Sequence of chain 1.A:
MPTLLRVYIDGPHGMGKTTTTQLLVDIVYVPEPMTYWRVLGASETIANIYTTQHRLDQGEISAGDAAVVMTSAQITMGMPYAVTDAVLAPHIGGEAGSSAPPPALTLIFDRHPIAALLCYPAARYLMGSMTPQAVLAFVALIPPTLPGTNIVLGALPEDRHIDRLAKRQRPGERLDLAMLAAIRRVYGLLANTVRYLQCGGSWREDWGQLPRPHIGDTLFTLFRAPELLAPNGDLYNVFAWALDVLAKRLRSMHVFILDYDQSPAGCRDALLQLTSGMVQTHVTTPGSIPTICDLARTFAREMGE

A protein and the small-molecule ligand that binds it are described below.
Small molecule (SMILES): O=c1[nH]c(=O)n([C@H]2C[C@H](O)[C@@H](CO)O2)cc1I

Binding-site contacts:
Ligand atom O3' contacts residue ARG177 of chain 1.A at 3.9 Å.
Ligand atom O4' contacts residue ILE52 of chain 1.A at 3.8 Å.
Ligand atom C3' contacts residue HIS13 of chain 1.A at 3.7 Å.
Ligand atom N3 contacts residue GLN80 of chain 1.A at 3.2 Å (h-bond).
Ligand atom O2 contacts residue ILE55 of chain 1.A at 3.5 Å.
Ligand atom N3 contacts residue TYR127 of chain 1.A at 3.5 Å.
Ligand atom O4 contacts residue TYR127 of chain 1.A at 3.7 Å.
Ligand atom O5' contacts residue GLU38 of chain 1.A at 3.5 Å (salt-bridge).
Ligand atom C6 contacts residue TYR127 of chain 1.A at 3.9 Å (hydrophobic).
Ligand atom C5 contacts residue MET83 of chain 1.A at 3.7 Å (hydrophobic).
Ligand atom C6 contacts residue MET83 of chain 1.A at 3.6 Å (hydrophobic).
Ligand atom O3' contacts residue HIS13 of chain 1.A at 3.5 Å (h-bond).
Ligand atom O4 contacts residue GLN80 of chain 1.A at 2.8 Å (h-bond).
Ligand atom C4 contacts residue TYR127 of chain 1.A at 3.6 Å (hydrophobic).
Ligand atom C2' contacts residue TYR127 of chain 1.A at 3.5 Å (hydrophobic).
Ligand atom C4 contacts residue MET83 of chain 1.A at 3.9 Å (hydrophobic).
Ligand atom I contacts residue TYR87 of chain 1.A at 3.6 Å.
Ligand atom C5' contacts residue ARG118 of chain 1.A at 3.9 Å.
Ligand atom C4' contacts residue ARG177 of chain 1.A at 3.5 Å.
Ligand atom O2 contacts residue TYR127 of chain 1.A at 3.7 Å.
Ligand atom C2 contacts residue TYR127 of chain 1.A at 3.4 Å (hydrophobic).
Ligand atom C2 contacts residue MET83 of chain 1.A at 3.8 Å (hydrophobic).
Ligand atom C5 contacts residue TYR127 of chain 1.A at 3.9 Å (hydrophobic).
Ligand atom O5' contacts residue ARG118 of chain 1.A at 2.6 Å (salt-bridge).
Ligand atom C2' contacts residue HIS13 of chain 1.A at 3.7 Å.
Ligand atom N1 contacts residue TYR127 of chain 1.A at 3.6 Å.
Ligand atom C5' contacts residue GLU38 of chain 1.A at 3.7 Å.
Ligand atom O4 contacts residue ALA123 of chain 1.A at 3.2 Å.
Ligand atom O3' contacts residue GLU180 of chain 1.A at 3.0 Å (salt-bridge).
Ligand atom C2' contacts residue TYR56 of chain 1.A at 3.9 Å (hydrophobic).
Ligand atom N1 contacts residue MET83 of chain 1.A at 3.6 Å.
Ligand atom C4' contacts residue ILE52 of chain 1.A at 3.7 Å (hydrophobic).
Ligand atom O4 contacts residue MET83 of chain 1.A at 3.5 Å.
Ligand atom C4 contacts residue GLN80 of chain 1.A at 3.6 Å.
Ligand atom O3' contacts residue TYR56 of chain 1.A at 2.9 Å (h-bond).
Ligand atom O2 contacts residue GLN80 of chain 1.A at 3.8 Å.
Ligand atom O4' contacts residue MET83 of chain 1.A at 3.8 Å.
Ligand atom C3' contacts residue TYR56 of chain 1.A at 3.9 Å (hydrophobic).
Ligand atom N3 contacts residue MET83 of chain 1.A at 3.8 Å.
Ligand atom C5' contacts residue ARG177 of chain 1.A at 3.7 Å.